Binding-site contacts:
Ligand atom PA contacts residue ASP205 of chain 1.M at 3.6 Å.
Ligand atom O5' contacts residue HIS109 of chain 1.M at 2.8 Å (h-bond).
Ligand atom PA contacts residue ARG58 of chain 1.M at 3.5 Å.
Ligand atom C5 contacts residue HIS109 of chain 1.M at 3.5 Å.
Ligand atom N4 contacts residue GLN269 of chain 1.M at 3.2 Å (h-bond).
Ligand atom O2G contacts residue TYR209 of chain 1.M at 3.6 Å.
Ligand atom O1A contacts residue HIS61 of chain 1.M at 3.4 Å (h-bond).
Ligand atom C3' contacts residue TYR209 of chain 1.M at 3.5 Å (hydrophobic).
Ligand atom O3G contacts residue TYR209 of chain 1.M at 2.7 Å (h-bond).
Ligand atom O3' contacts residue TYR209 of chain 1.M at 3.7 Å.
Ligand atom PB contacts residue ASP205 of chain 1.M at 3.5 Å.
Ligand atom PB contacts residue MG1 of chain 1.CD at 3.7 Å.
Ligand atom C5' contacts residue HIS109 of chain 1.M at 3.6 Å.
Ligand atom O4' contacts residue HIS109 of chain 1.M at 3.1 Å.
Ligand atom O3G contacts residue LYS206 of chain 1.M at 3.0 Å.
Ligand atom PA contacts residue FE1 of chain 1.AD at 3.5 Å.
Ligand atom C3' contacts residue ASP213 of chain 1.M at 3.6 Å.
Ligand atom O2A contacts residue HIS104 of chain 1.M at 3.3 Å (h-bond).
Ligand atom O1G contacts residue MG1 of chain 1.CD at 2.8 Å.
Ligand atom O3G contacts residue ARG260 of chain 1.M at 3.1 Å (salt-bridge).
Ligand atom O2A contacts residue ASP101 of chain 1.M at 3.0 Å (salt-bridge).
Ligand atom O1A contacts residue ASP205 of chain 1.M at 3.5 Å (salt-bridge).
Ligand atom O2A contacts residue MG1 of chain 1.BD at 3.5 Å.
Ligand atom O1B contacts residue MG1 of chain 1.CD at 2.3 Å.
Ligand atom N1 contacts residue HIS109 of chain 1.M at 3.3 Å.
Ligand atom O1A contacts residue ARG58 of chain 1.M at 2.5 Å (salt-bridge).
Ligand atom O2G contacts residue ARG260 of chain 1.M at 3.1 Å (salt-bridge).
Ligand atom O1G contacts residue LYS206 of chain 1.M at 3.4 Å (salt-bridge).
Ligand atom O1A contacts residue FE1 of chain 1.AD at 2.2 Å.
Ligand atom O3' contacts residue ASP213 of chain 1.M at 2.6 Å (salt-bridge).
Ligand atom O1B contacts residue ASP205 of chain 1.M at 3.5 Å (salt-bridge).
Ligand atom O4' contacts residue ARG58 of chain 1.M at 3.3 Å (salt-bridge).
Ligand atom N3A contacts residue ASP205 of chain 1.M at 2.6 Å (salt-bridge).
Ligand atom O2A contacts residue HIS127 of chain 1.M at 2.6 Å (h-bond).
Ligand atom C6 contacts residue HIS109 of chain 1.M at 3.2 Å.
Ligand atom O5' contacts residue ARG58 of chain 1.M at 3.7 Å.
Ligand atom PG contacts residue TYR209 of chain 1.M at 3.6 Å.
Ligand atom O1A contacts residue ASP101 of chain 1.M at 2.9 Å (salt-bridge).
Ligand atom C4' contacts residue ARG58 of chain 1.M at 3.6 Å.
Ligand atom O3' contacts residue GLN43 of chain 1.M at 3.3 Å (h-bond).

Sequence of chain 1.M:
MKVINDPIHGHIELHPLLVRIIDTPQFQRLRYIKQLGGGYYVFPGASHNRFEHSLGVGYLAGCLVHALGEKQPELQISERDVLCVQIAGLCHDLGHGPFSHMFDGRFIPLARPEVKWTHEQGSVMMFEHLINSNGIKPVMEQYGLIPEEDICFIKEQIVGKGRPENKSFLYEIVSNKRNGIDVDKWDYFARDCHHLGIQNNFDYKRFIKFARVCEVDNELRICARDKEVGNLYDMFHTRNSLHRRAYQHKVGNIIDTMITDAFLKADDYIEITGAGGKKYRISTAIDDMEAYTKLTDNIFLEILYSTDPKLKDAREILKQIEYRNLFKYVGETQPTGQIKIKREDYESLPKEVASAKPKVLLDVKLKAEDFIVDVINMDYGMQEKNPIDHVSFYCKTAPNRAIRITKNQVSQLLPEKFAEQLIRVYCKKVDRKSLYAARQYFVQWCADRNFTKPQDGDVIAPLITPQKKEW

A protein and the small-molecule ligand that binds it are described below.
Small molecule (SMILES): Nc1ccn([C@H]2C[C@H](O)[C@@H](COP(=O)(O)NP(=O)(O)OP(=O)(O)O)O2)c(=O)n1